Binding-site contacts:
Ligand atom O7 contacts residue ASN154 of chain 37.A at 4.0 Å.
Ligand atom C8 contacts residue THR156 of chain 37.A at 4.5 Å.
Ligand atom C6 contacts residue ASP161 of chain 37.A at 3.6 Å.
Ligand atom N2 contacts residue GLY150 of chain 37.A at 3.5 Å (h-bond).
Ligand atom C2 contacts residue GLY150 of chain 37.A at 3.8 Å.
Ligand atom C6 contacts residue THR156 of chain 37.A at 3.7 Å.
Ligand atom O7 contacts residue HIS148 of chain 37.A at 3.6 Å (h-bond).
Ligand atom C6 contacts residue THR156 of chain 37.A at 4.0 Å.
Ligand atom C5 contacts residue THR156 of chain 37.A at 3.9 Å.
Ligand atom C5 contacts residue ASN154 of chain 37.A at 3.6 Å.
Ligand atom O6 contacts residue MET151 of chain 37.A at 4.2 Å.
Ligand atom C8 contacts residue GLY150 of chain 37.A at 3.8 Å.
Ligand atom N2 contacts residue ASN154 of chain 37.A at 2.9 Å (h-bond).
Ligand atom C7 contacts residue GLY150 of chain 37.A at 3.1 Å.
Ligand atom O5 contacts residue MET151 of chain 37.A at 3.9 Å.
Ligand atom C7 contacts residue ASN154 of chain 37.A at 3.7 Å.
Ligand atom C4 contacts residue ASN154 of chain 37.A at 4.2 Å.
Ligand atom C6 contacts residue ASN157 of chain 37.A at 3.5 Å.
Ligand atom O5 contacts residue ASN157 of chain 37.A at 4.3 Å.
Ligand atom O6 contacts residue THR156 of chain 37.A at 4.5 Å.
Ligand atom C3 contacts residue MET151 of chain 37.A at 4.0 Å (hydrophobic).
Ligand atom O5 contacts residue ASN154 of chain 37.A at 2.3 Å (h-bond).
Ligand atom O7 contacts residue GLY150 of chain 37.A at 2.9 Å (h-bond).
Ligand atom C4 contacts residue MET151 of chain 37.A at 3.9 Å (hydrophobic).
Ligand atom C3 contacts residue ASN154 of chain 37.A at 3.8 Å.
Ligand atom C1 contacts residue MET151 of chain 37.A at 4.1 Å (hydrophobic).
Ligand atom C6 contacts residue MET151 of chain 37.A at 4.5 Å (hydrophobic).
Ligand atom C1 contacts residue THR156 of chain 37.A at 4.3 Å.
Ligand atom O5 contacts residue THR156 of chain 37.A at 4.0 Å.
Ligand atom C1 contacts residue GLY150 of chain 37.A at 3.9 Å.
Ligand atom O5 contacts residue THR156 of chain 37.A at 4.0 Å.
Ligand atom C1 contacts residue ASN154 of chain 37.A at 1.4 Å.
Ligand atom C5 contacts residue MET151 of chain 37.A at 3.8 Å (hydrophobic).
Ligand atom C5 contacts residue THR156 of chain 37.A at 4.2 Å.
Ligand atom C8 contacts residue ASN157 of chain 37.A at 3.9 Å.
Ligand atom C2 contacts residue ASN154 of chain 37.A at 2.4 Å.
Ligand atom O7 contacts residue THR156 of chain 37.A at 4.5 Å.
Ligand atom C2 contacts residue MET151 of chain 37.A at 4.2 Å (hydrophobic).

This small molecule binds to this protein.
Small molecule (SMILES): CC(=O)N[C@H]1[C@H](O[C@H]2[C@H](O)[C@@H](NC(C)=O)CO[C@@H]2CO[C@@H]2O[C@@H](C)[C@@H](O)[C@@H](O)[C@@H]2O)O[C@H](CO)[C@@H](O)[C@@H]1O

Sequence of chain 37.A:
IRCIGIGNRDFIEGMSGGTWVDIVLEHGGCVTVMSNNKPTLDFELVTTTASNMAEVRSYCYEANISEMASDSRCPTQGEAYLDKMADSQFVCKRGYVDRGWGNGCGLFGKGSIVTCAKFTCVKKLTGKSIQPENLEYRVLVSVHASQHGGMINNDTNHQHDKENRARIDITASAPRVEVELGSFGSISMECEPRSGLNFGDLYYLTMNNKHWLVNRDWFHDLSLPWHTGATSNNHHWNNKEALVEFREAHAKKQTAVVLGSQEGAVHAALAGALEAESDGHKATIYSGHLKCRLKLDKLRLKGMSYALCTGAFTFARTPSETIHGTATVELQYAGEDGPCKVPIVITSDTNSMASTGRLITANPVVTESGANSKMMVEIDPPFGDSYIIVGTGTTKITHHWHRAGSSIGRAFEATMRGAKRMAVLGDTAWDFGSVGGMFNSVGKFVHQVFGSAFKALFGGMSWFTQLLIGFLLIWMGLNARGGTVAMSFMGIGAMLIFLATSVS